Binding-site contacts:
Ligand atom O6 contacts residue LYS147 of chain 1.A at 3.5 Å (salt-bridge).
Ligand atom O2' contacts residue VAL29 of chain 1.A at 2.6 Å (h-bond).
Ligand atom O3G contacts residue GLY12 of chain 1.A at 3.5 Å.
Ligand atom O3G contacts residue LYS16 of chain 1.A at 2.7 Å (salt-bridge).
Ligand atom O1B contacts residue VAL14 of chain 1.A at 3.2 Å (h-bond).
Ligand atom N3B contacts residue TYR32 of chain 1.A at 3.5 Å.
Ligand atom N3B contacts residue MG1 of chain 1.D at 3.3 Å.
Ligand atom O3' contacts residue ASP30 of chain 1.A at 2.9 Å (salt-bridge).
Ligand atom N2 contacts residue ASP119 of chain 1.A at 2.9 Å (salt-bridge).
Ligand atom O2G contacts residue THR35 of chain 1.A at 2.9 Å (h-bond).
Ligand atom O4' contacts residue LYS117 of chain 1.A at 3.2 Å (salt-bridge).
Ligand atom O2B contacts residue LYS16 of chain 1.A at 3.5 Å (salt-bridge).
Ligand atom O1A contacts residue SER17 of chain 1.A at 3.3 Å (h-bond).
Ligand atom O6 contacts residue ALA146 of chain 1.A at 2.8 Å (h-bond).
Ligand atom O1G contacts residue TYR32 of chain 1.A at 2.6 Å (h-bond).
Ligand atom O6 contacts residue ASP119 of chain 1.A at 3.5 Å (salt-bridge).
Ligand atom O2' contacts residue ASP30 of chain 1.A at 3.0 Å (salt-bridge).
Ligand atom O2G contacts residue MG1 of chain 1.D at 2.0 Å.
Ligand atom O1B contacts residue LYS16 of chain 1.A at 2.9 Å (salt-bridge).
Ligand atom O1B contacts residue GLY15 of chain 1.A at 3.0 Å (h-bond).
Ligand atom O1A contacts residue ALA18 of chain 1.A at 2.8 Å (h-bond).
Ligand atom O3G contacts residue GLY60 of chain 1.A at 2.8 Å (h-bond).
Ligand atom PB contacts residue MG1 of chain 1.D at 3.2 Å.
Ligand atom C3' contacts residue GLU31 of chain 1.A at 3.5 Å.
Ligand atom N1 contacts residue ASP119 of chain 1.A at 2.8 Å (salt-bridge).
Ligand atom O2A contacts residue TYR32 of chain 1.A at 3.4 Å.
Ligand atom N3B contacts residue GLY13 of chain 1.A at 3.1 Å (h-bond).
Ligand atom O6 contacts residue SER145 of chain 1.A at 3.4 Å.
Ligand atom N7 contacts residue ASN116 of chain 1.A at 3.1 Å (h-bond).
Ligand atom O2' contacts residue PHE28 of chain 1.A at 3.2 Å.
Ligand atom O6 contacts residue LYS117 of chain 1.A at 3.4 Å.
Ligand atom O1G contacts residue PRO34 of chain 1.A at 3.5 Å.
Ligand atom PG contacts residue MG1 of chain 1.D at 3.2 Å.
Ligand atom C2' contacts residue VAL29 of chain 1.A at 3.4 Å (hydrophobic).
Ligand atom O1A contacts residue GLY15 of chain 1.A at 3.2 Å.
Ligand atom O6 contacts residue ASN116 of chain 1.A at 3.3 Å (h-bond).
Ligand atom O2B contacts residue MG1 of chain 1.D at 2.1 Å.
Ligand atom C6 contacts residue LYS117 of chain 1.A at 3.6 Å.
Ligand atom O3A contacts residue GLY15 of chain 1.A at 3.2 Å (h-bond).
Ligand atom O2B contacts residue SER17 of chain 1.A at 3.0 Å (h-bond).

This small molecule binds to this protein.
Small molecule (SMILES): Nc1nc2c(ncn2[C@@H]2O[C@H](CO[P](=O)(O)O[P](=O)(O)NP(=O)(O)O)[C@@H](O)[C@H]2O)c(=O)[nH]1

Sequence of chain 1.A:
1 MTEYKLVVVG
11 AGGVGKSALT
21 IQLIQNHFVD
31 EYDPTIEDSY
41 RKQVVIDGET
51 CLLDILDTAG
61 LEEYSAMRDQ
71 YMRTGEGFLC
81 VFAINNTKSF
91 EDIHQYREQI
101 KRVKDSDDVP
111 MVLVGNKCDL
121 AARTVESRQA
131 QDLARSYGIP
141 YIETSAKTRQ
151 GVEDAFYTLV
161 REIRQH